A small-molecule ligand and the protein it binds are described below.
Small molecule (SMILES): OC[C@H]1O[C@H](O)[C@@H](O)[C@@H](O)[C@@H]1O

Binding-site contacts:
Ligand atom C1 contacts residue GLU221 of chain 1.B at 3.5 Å.
Ligand atom C3 contacts residue ASN138 of chain 1.B at 4.1 Å.
Ligand atom C5 contacts residue GLU221 of chain 1.B at 4.0 Å.
Ligand atom C6 contacts residue GLU221 of chain 1.B at 3.9 Å.
Ligand atom O3 contacts residue ASN138 of chain 1.B at 4.2 Å.
Ligand atom O6 contacts residue ASP86 of chain 1.B at 2.8 Å (salt-bridge).
Ligand atom O1 contacts residue GLU221 of chain 1.B at 3.4 Å (salt-bridge).
Ligand atom O4 contacts residue PHE132 of chain 1.B at 3.5 Å.
Ligand atom C4 contacts residue ASN138 of chain 1.B at 4.0 Å.
Ligand atom C4 contacts residue ASP86 of chain 1.B at 3.4 Å.
Ligand atom O3 contacts residue GLY105 of chain 1.B at 3.7 Å.
Ligand atom O4 contacts residue GLY106 of chain 1.B at 3.2 Å (h-bond).
Ligand atom C4 contacts residue PHE132 of chain 1.B at 4.3 Å (hydrophobic).
Ligand atom O3 contacts residue GLY106 of chain 1.B at 2.9 Å (h-bond).
Ligand atom C6 contacts residue ASP86 of chain 1.B at 3.5 Å.
Ligand atom C6 contacts residue ALA85 of chain 1.B at 3.9 Å (hydrophobic).
Ligand atom O1 contacts residue SER137 of chain 1.B at 4.0 Å.
Ligand atom C3 contacts residue GLY105 of chain 1.B at 4.3 Å.
Ligand atom C5 contacts residue ASP86 of chain 1.B at 4.1 Å.
Ligand atom O4 contacts residue GLY105 of chain 1.B at 4.1 Å.
Ligand atom O5 contacts residue GLY220 of chain 1.B at 4.0 Å.
Ligand atom O2 contacts residue GLY105 of chain 1.B at 3.8 Å.
Ligand atom C5 contacts residue GLN222 of chain 1.B at 3.8 Å.
Ligand atom O2 contacts residue GLU221 of chain 1.B at 4.0 Å.
Ligand atom O2 contacts residue GLY220 of chain 1.B at 3.5 Å.
Ligand atom O4 contacts residue ASP86 of chain 1.B at 2.6 Å (salt-bridge).
Ligand atom O3 contacts residue GLY104 of chain 1.B at 4.4 Å.
Ligand atom O5 contacts residue GLN222 of chain 1.B at 3.8 Å.
Ligand atom O5 contacts residue GLU221 of chain 1.B at 3.0 Å (salt-bridge).
Ligand atom O6 contacts residue ALA85 of chain 1.B at 3.6 Å.
Ligand atom O6 contacts residue GLU221 of chain 1.B at 3.1 Å (salt-bridge).
Ligand atom O4 contacts residue ASN138 of chain 1.B at 2.9 Å (h-bond).
Ligand atom C4 contacts residue GLY105 of chain 1.B at 4.0 Å.
Ligand atom C6 contacts residue PHE132 of chain 1.B at 3.5 Å (hydrophobic).
Ligand atom C5 contacts residue PHE132 of chain 1.B at 3.7 Å (hydrophobic).
Ligand atom O6 contacts residue GLN222 of chain 1.B at 3.1 Å (h-bond).
Ligand atom C4 contacts residue GLY106 of chain 1.B at 3.6 Å.
Ligand atom C6 contacts residue GLN222 of chain 1.B at 3.1 Å.
Ligand atom C3 contacts residue GLY106 of chain 1.B at 3.9 Å.
Ligand atom O6 contacts residue GLY220 of chain 1.B at 3.2 Å (h-bond).

Sequence of chain 1.B:
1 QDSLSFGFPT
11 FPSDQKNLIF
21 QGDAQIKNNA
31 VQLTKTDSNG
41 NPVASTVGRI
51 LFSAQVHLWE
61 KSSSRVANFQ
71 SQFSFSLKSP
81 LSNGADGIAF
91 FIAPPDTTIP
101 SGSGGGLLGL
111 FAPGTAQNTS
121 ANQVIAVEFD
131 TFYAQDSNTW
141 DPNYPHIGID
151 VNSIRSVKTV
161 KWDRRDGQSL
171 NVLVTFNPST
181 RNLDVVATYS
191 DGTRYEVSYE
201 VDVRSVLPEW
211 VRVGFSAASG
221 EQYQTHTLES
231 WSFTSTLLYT